Binding-site contacts:
Ligand atom CB contacts residue VAL504 of chain 1.A at 3.7 Å (hydrophobic).
Ligand atom CD2 contacts residue VAL504 of chain 1.A at 3.9 Å (hydrophobic).
Ligand atom NH1 contacts residue GLU685 of chain 1.A at 2.6 Å (salt-bridge).
Ligand atom CG contacts residue GLY679 of chain 1.A at 3.6 Å.
Ligand atom CG contacts residue PHE682 of chain 1.A at 3.9 Å (hydrophobic).
Ligand atom CE1 contacts residue ASP512 of chain 1.A at 3.4 Å.
Ligand atom CD2 contacts residue GLY679 of chain 1.A at 3.2 Å.
Ligand atom CZ contacts residue ALA511 of chain 1.A at 4.0 Å (hydrophobic).
Ligand atom N contacts residue GLU678 of chain 1.A at 3.9 Å.
Ligand atom CE2 contacts residue ASN675 of chain 1.A at 3.2 Å.
Ligand atom NH2 contacts residue LYS681 of chain 1.A at 3.9 Å.
Ligand atom CD1 contacts residue LYS507 of chain 1.A at 3.4 Å.
Ligand atom CD1 contacts residue THR503 of chain 1.A at 4.1 Å.
Ligand atom OH contacts residue LEU446 of chain 1.A at 3.3 Å.
Ligand atom OH contacts residue ASP512 of chain 1.A at 2.5 Å (salt-bridge).
Ligand atom CG contacts residue GLU678 of chain 1.A at 3.5 Å.
Ligand atom CB contacts residue PHE682 of chain 1.A at 3.7 Å (hydrophobic).
Ligand atom OH contacts residue ALA511 of chain 1.A at 4.0 Å.
Ligand atom NH1 contacts residue PHE682 of chain 1.A at 3.5 Å.
Ligand atom CE1 contacts residue GLY679 of chain 1.A at 4.0 Å.
Ligand atom CE1 contacts residue ALA511 of chain 1.A at 3.6 Å (hydrophobic).
Ligand atom CD1 contacts residue ALA511 of chain 1.A at 3.8 Å (hydrophobic).
Ligand atom CE1 contacts residue ALA508 of chain 1.A at 3.7 Å (hydrophobic).
Ligand atom CB contacts residue ASN675 of chain 1.A at 3.6 Å.
Ligand atom N contacts residue GLU678 of chain 1.A at 3.9 Å.
Ligand atom CD1 contacts residue GLY679 of chain 1.A at 4.0 Å.
Ligand atom OD1 contacts residue GLU678 of chain 1.A at 2.5 Å (salt-bridge).
Ligand atom CB contacts residue LYS507 of chain 1.A at 4.1 Å.
Ligand atom C contacts residue PHE682 of chain 1.A at 4.0 Å (hydrophobic).
Ligand atom CE2 contacts residue GLY679 of chain 1.A at 3.1 Å.
Ligand atom CZ contacts residue PHE682 of chain 1.A at 3.8 Å (hydrophobic).
Ligand atom OD2 contacts residue GLU678 of chain 1.A at 4.1 Å.
Ligand atom O contacts residue ALA511 of chain 1.A at 3.5 Å.
Ligand atom CZ contacts residue GLU685 of chain 1.A at 3.8 Å.
Ligand atom NH2 contacts residue PHE682 of chain 1.A at 3.5 Å (h-bond).
Ligand atom CZ contacts residue ASP512 of chain 1.A at 3.4 Å.
Ligand atom NH2 contacts residue GLU678 of chain 1.A at 3.5 Å (salt-bridge).
Ligand atom CZ contacts residue GLY679 of chain 1.A at 3.6 Å.
Ligand atom CD2 contacts residue ASN675 of chain 1.A at 3.6 Å.
Ligand atom N contacts residue GLU678 of chain 1.A at 3.5 Å (salt-bridge).

A small-molecule ligand and the protein it binds are described below.
Small molecule (SMILES): CC(C)C[C@@H](C=O)NC(=O)[C@H](CC(C)C)NC(=O)[C@H](CCCCN)NC(=O)[C@H](CCCN=C(N)N)NC(=O)[C@H](C)NC(=O)[C@@H]1CCCN1C(=O)[C@H](CC(=O)O)NC(=O)[C@H](Cc1ccc(O)cc1)NC(=O)[C@H](C)N

Sequence of chain 1.A:
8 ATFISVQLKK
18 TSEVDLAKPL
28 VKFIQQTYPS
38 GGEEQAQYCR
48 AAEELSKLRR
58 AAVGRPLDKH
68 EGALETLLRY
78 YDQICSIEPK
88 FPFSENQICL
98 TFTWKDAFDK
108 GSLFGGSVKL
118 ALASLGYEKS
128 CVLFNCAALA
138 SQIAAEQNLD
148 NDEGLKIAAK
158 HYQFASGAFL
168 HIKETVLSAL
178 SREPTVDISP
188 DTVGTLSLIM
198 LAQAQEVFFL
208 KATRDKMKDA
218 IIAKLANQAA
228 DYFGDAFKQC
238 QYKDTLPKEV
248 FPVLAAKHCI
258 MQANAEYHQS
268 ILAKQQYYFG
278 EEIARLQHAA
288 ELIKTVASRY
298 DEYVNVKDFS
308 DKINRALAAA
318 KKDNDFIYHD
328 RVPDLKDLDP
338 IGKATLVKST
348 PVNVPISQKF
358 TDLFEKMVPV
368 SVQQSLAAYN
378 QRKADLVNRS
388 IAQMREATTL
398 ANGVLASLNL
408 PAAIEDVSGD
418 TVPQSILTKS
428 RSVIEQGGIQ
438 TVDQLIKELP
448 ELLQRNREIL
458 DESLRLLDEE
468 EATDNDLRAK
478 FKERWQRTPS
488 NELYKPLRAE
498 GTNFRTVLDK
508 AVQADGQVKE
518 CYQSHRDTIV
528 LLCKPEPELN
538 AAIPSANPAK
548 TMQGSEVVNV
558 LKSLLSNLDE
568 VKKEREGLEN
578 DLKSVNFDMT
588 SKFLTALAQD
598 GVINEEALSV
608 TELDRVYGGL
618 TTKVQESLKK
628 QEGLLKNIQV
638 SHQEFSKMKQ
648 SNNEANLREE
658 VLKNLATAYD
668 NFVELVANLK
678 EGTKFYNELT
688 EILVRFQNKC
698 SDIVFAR